Sequence of chain 1.D:
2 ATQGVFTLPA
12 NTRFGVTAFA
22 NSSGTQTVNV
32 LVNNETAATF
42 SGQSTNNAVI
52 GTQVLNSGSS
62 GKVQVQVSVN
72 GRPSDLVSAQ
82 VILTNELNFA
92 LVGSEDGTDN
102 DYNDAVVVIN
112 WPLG

Sequence of chain 1.C:
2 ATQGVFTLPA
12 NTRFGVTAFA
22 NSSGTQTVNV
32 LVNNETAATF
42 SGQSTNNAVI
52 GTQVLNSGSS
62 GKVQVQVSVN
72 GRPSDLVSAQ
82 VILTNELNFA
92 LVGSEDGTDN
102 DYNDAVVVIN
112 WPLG

The protein below binds the small molecule below.
Small molecule (SMILES): CC(=O)N[C@H]1CO[C@H](CO)[C@@H](O[C@@H]2O[C@@H](C)[C@@H](O)[C@@H](O)[C@@H]2O)[C@@H]1O

Binding-site contacts:
Ligand atom N2 contacts residue TA51 of chain 1.Q at 2.9 Å (h-bond).
Ligand atom O3 contacts residue CA1 of chain 1.O at 2.5 Å.
Ligand atom C1 contacts residue TA51 of chain 1.Q at 1.3 Å.
Ligand atom O3 contacts residue CA1 of chain 1.P at 2.5 Å.
Ligand atom O5 contacts residue SER24 of chain 1.C at 2.9 Å (h-bond).
Ligand atom C6 contacts residue GLY115 of chain 1.D at 3.6 Å.
Ligand atom C4 contacts residue CA1 of chain 1.O at 3.4 Å.
Ligand atom C3 contacts residue TA51 of chain 1.Q at 3.6 Å.
Ligand atom O2 contacts residue ASP105 of chain 1.C at 3.3 Å (salt-bridge).
Ligand atom C2 contacts residue ASP105 of chain 1.C at 3.2 Å.
Ligand atom O3 contacts residue ASP105 of chain 1.C at 3.0 Å (salt-bridge).
Ligand atom C7 contacts residue TA51 of chain 1.Q at 3.5 Å.
Ligand atom C4 contacts residue SER24 of chain 1.C at 3.5 Å.
Ligand atom O3 contacts residue SER24 of chain 1.C at 2.8 Å (h-bond).
Ligand atom O7 contacts residue TA51 of chain 1.Q at 3.4 Å.
Ligand atom O2 contacts residue GLU96 of chain 1.C at 3.4 Å (salt-bridge).
Ligand atom C6 contacts residue ASP97 of chain 1.C at 3.4 Å.
Ligand atom O5 contacts residue TA51 of chain 1.Q at 2.1 Å (h-bond).
Ligand atom C3 contacts residue CA1 of chain 1.O at 3.4 Å.
Ligand atom O4 contacts residue CA1 of chain 1.O at 2.5 Å.
Ligand atom O3 contacts residue ASP100 of chain 1.C at 2.5 Å (salt-bridge).
Ligand atom C6 contacts residue SER24 of chain 1.C at 3.6 Å.
Ligand atom C4 contacts residue GLY115 of chain 1.D at 3.4 Å.
Ligand atom O3 contacts residue ASP102 of chain 1.C at 2.9 Å (salt-bridge).
Ligand atom O6 contacts residue ASP97 of chain 1.C at 3.0 Å (salt-bridge).
Ligand atom O4 contacts residue SER23 of chain 1.C at 3.4 Å.
Ligand atom C2 contacts residue CA1 of chain 1.P at 3.3 Å.
Ligand atom C5 contacts residue TA51 of chain 1.Q at 3.4 Å.
Ligand atom C3 contacts residue SER24 of chain 1.C at 3.5 Å.
Ligand atom O5 contacts residue SER23 of chain 1.C at 3.4 Å (h-bond).
Ligand atom O4 contacts residue ASN22 of chain 1.C at 3.1 Å (h-bond).
Ligand atom O4 contacts residue GLY115 of chain 1.D at 2.5 Å (h-bond).
Ligand atom C2 contacts residue SER23 of chain 1.C at 3.5 Å.
Ligand atom C1 contacts residue SER23 of chain 1.C at 3.3 Å.
Ligand atom C2 contacts residue TA51 of chain 1.Q at 2.3 Å.
Ligand atom O2 contacts residue ASP97 of chain 1.C at 2.6 Å (salt-bridge).
Ligand atom C3 contacts residue CA1 of chain 1.P at 3.4 Å.
Ligand atom O2 contacts residue CA1 of chain 1.P at 2.6 Å.
Ligand atom C2 contacts residue ASP97 of chain 1.C at 3.4 Å.
Ligand atom C3 contacts residue ASP100 of chain 1.C at 3.2 Å.